Sequence of chain 2.A:
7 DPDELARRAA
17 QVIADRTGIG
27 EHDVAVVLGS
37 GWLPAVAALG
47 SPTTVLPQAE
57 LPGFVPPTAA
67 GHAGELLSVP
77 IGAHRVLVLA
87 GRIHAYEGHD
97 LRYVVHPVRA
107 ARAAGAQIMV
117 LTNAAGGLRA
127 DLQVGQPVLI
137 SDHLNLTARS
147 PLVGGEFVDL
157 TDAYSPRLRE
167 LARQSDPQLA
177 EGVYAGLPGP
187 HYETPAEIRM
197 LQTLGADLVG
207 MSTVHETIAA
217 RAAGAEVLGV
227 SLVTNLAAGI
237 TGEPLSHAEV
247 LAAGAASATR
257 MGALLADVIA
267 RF

This small molecule binds to this protein.
Small molecule (SMILES): Nc1nc(=O)c2ncn([C@H]3C[C@H](O)[C@@H](CO)O3)c2[nH]1

Binding-site contacts:
Ligand atom N2 contacts residue MET207 of chain 2.A at 3.3 Å.
Ligand atom O6 contacts residue GLY122 of chain 2.A at 3.7 Å.
Ligand atom N7 contacts residue ASN231 of chain 2.A at 2.6 Å (h-bond).
Ligand atom N3 contacts residue GLY206 of chain 2.A at 3.6 Å.
Ligand atom C6 contacts residue TYR188 of chain 2.A at 3.5 Å (hydrophobic).
Ligand atom O6 contacts residue ASN231 of chain 2.A at 2.8 Å (h-bond).
Ligand atom O6 contacts residue LEU241 of chain 2.A at 3.0 Å.
Ligand atom C5 contacts residue TYR188 of chain 2.A at 3.6 Å (hydrophobic).
Ligand atom C3' contacts residue SER36 of chain 2.A at 3.6 Å.
Ligand atom N7 contacts residue THR230 of chain 2.A at 3.4 Å (h-bond).
Ligand atom O4' contacts residue VAL246 of chain 2.A at 3.1 Å.
Ligand atom C8 contacts residue ASN231 of chain 2.A at 3.4 Å.
Ligand atom N7 contacts residue GLY122 of chain 2.A at 3.7 Å.
Ligand atom O3' contacts residue SO41 of chain 2.C at 2.2 Å (h-bond).
Ligand atom O5' contacts residue TYR188 of chain 2.A at 3.3 Å (h-bond).
Ligand atom C2 contacts residue TYR188 of chain 2.A at 3.6 Å (hydrophobic).
Ligand atom C4 contacts residue TYR188 of chain 2.A at 3.5 Å (hydrophobic).
Ligand atom C2 contacts residue VAL205 of chain 2.A at 3.6 Å (hydrophobic).
Ligand atom C2 contacts residue MET207 of chain 2.A at 3.6 Å (hydrophobic).
Ligand atom C8 contacts residue THR230 of chain 2.A at 3.1 Å.
Ligand atom C1' contacts residue ALA120 of chain 2.A at 3.0 Å (hydrophobic).
Ligand atom N2 contacts residue GLY206 of chain 2.A at 3.5 Å.
Ligand atom C5' contacts residue HIS243 of chain 2.A at 3.5 Å.
Ligand atom N3 contacts residue MET207 of chain 2.A at 3.6 Å.
Ligand atom C2 contacts residue GLU189 of chain 2.A at 3.5 Å.
Ligand atom N2 contacts residue GLU189 of chain 2.A at 2.8 Å (salt-bridge).
Ligand atom C2' contacts residue SO41 of chain 2.C at 3.7 Å.
Ligand atom C8 contacts residue VAL246 of chain 2.A at 3.2 Å (hydrophobic).
Ligand atom O3' contacts residue SER36 of chain 2.A at 2.7 Å (h-bond).
Ligand atom N9 contacts residue ALA120 of chain 2.A at 3.6 Å (h-bond).
Ligand atom C4' contacts residue SER36 of chain 2.A at 3.3 Å.
Ligand atom C3' contacts residue SO41 of chain 2.C at 3.0 Å.
Ligand atom C2' contacts residue ALA120 of chain 2.A at 3.2 Å (hydrophobic).
Ligand atom C5' contacts residue TYR188 of chain 2.A at 3.4 Å (hydrophobic).
Ligand atom C5' contacts residue MET207 of chain 2.A at 3.4 Å (hydrophobic).
Ligand atom C5 contacts residue GLY122 of chain 2.A at 3.7 Å.
Ligand atom N1 contacts residue GLU189 of chain 2.A at 2.8 Å (salt-bridge).
Ligand atom N1 contacts residue TYR188 of chain 2.A at 3.4 Å.
Ligand atom O5' contacts residue HIS243 of chain 2.A at 2.4 Å (h-bond).
Ligand atom O4' contacts residue ALA120 of chain 2.A at 3.5 Å.